A protein and the small-molecule ligand that binds it are described below.
Small molecule (SMILES): CC(=O)N[C@@H]1[C@@H](O)[C@H](O)[C@@H](CO)O[C@H]1O

Binding-site contacts:
Ligand atom C8 contacts residue GLU204 of chain 1.E at 4.0 Å.
Ligand atom C4 contacts residue ASN205 of chain 1.E at 4.2 Å.
Ligand atom C5 contacts residue ASN167 of chain 1.E at 3.5 Å.
Ligand atom C5 contacts residue ASN205 of chain 1.E at 3.6 Å.
Ligand atom C8 contacts residue ASN205 of chain 1.E at 4.3 Å.
Ligand atom O5 contacts residue ASN167 of chain 1.E at 2.9 Å (h-bond).
Ligand atom C1 contacts residue ASN167 of chain 1.E at 3.6 Å.
Ligand atom C3 contacts residue ASN205 of chain 1.E at 3.8 Å.
Ligand atom O5 contacts residue ASN205 of chain 1.E at 2.4 Å (h-bond).
Ligand atom C6 contacts residue ASN167 of chain 1.E at 3.6 Å.
Ligand atom N2 contacts residue ASN205 of chain 1.E at 2.9 Å (h-bond).
Ligand atom C7 contacts residue ASN205 of chain 1.E at 3.4 Å.
Ligand atom C2 contacts residue ASN205 of chain 1.E at 2.4 Å.
Ligand atom C1 contacts residue ASN205 of chain 1.E at 1.4 Å.
Ligand atom O7 contacts residue ASN205 of chain 1.E at 3.5 Å (h-bond).
Ligand atom C8 contacts residue THR203 of chain 1.E at 4.2 Å.

Sequence of chain 1.E:
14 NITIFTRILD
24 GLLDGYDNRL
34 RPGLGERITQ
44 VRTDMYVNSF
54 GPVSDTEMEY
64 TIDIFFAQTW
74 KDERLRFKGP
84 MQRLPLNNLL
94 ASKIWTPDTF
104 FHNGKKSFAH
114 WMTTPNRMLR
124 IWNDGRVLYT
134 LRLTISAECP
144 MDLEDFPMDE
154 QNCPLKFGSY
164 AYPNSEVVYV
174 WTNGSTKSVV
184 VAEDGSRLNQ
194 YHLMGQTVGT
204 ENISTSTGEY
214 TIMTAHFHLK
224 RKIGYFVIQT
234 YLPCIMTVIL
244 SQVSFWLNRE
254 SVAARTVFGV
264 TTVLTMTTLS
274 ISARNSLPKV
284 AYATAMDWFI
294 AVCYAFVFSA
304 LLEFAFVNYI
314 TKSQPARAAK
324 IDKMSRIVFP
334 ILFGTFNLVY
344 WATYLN